Binding-site contacts:
Ligand atom C10 contacts residue LEU49 of chain 1.B at 3.9 Å (hydrophobic).
Ligand atom C06 contacts residue LEU87 of chain 1.B at 4.1 Å (hydrophobic).
Ligand atom C19 contacts residue HIS227 of chain 1.B at 4.0 Å.
Ligand atom C19 contacts residue ILE127 of chain 1.B at 4.1 Å (hydrophobic).
Ligand atom C12 contacts residue LEU90 of chain 1.B at 4.2 Å (hydrophobic).
Ligand atom C14 contacts residue LEU94 of chain 1.B at 4.2 Å (hydrophobic).
Ligand atom O01 contacts residue MET231 of chain 1.B at 4.3 Å.
Ligand atom C09 contacts residue GLU56 of chain 1.B at 4.3 Å.
Ligand atom C11 contacts residue LEU52 of chain 1.B at 3.6 Å (hydrophobic).
Ligand atom C09 contacts residue LEU49 of chain 1.B at 4.3 Å (hydrophobic).
Ligand atom C02 contacts residue GLY224 of chain 1.B at 4.3 Å.
Ligand atom C19 contacts residue MET124 of chain 1.B at 3.4 Å (hydrophobic).
Ligand atom C12 contacts residue ARG97 of chain 1.B at 3.1 Å.
Ligand atom C19 contacts residue GLY224 of chain 1.B at 4.3 Å.
Ligand atom O13 contacts residue GLU56 of chain 1.B at 2.3 Å (salt-bridge).
Ligand atom C04 contacts residue LEU228 of chain 1.B at 3.5 Å (hydrophobic).
Ligand atom C16 contacts residue LEU87 of chain 1.B at 4.2 Å (hydrophobic).
Ligand atom O13 contacts residue LEU90 of chain 1.B at 3.6 Å.
Ligand atom C10 contacts residue ALA53 of chain 1.B at 4.0 Å (hydrophobic).
Ligand atom C15 contacts residue LEU94 of chain 1.B at 3.8 Å (hydrophobic).
Ligand atom O13 contacts residue ARG97 of chain 1.B at 3.1 Å (salt-bridge).
Ligand atom C16 contacts residue MET91 of chain 1.B at 4.3 Å (hydrophobic).
Ligand atom C14 contacts residue GLU56 of chain 1.B at 4.1 Å.
Ligand atom C09 contacts residue PHE107 of chain 1.B at 4.3 Å (hydrophobic).
Ligand atom C08 contacts residue ALA53 of chain 1.B at 3.9 Å (hydrophobic).
Ligand atom C10 contacts residue GLU56 of chain 1.B at 3.5 Å.
Ligand atom C15 contacts residue LEU90 of chain 1.B at 4.0 Å (hydrophobic).
Ligand atom O01 contacts residue HIS227 of chain 1.B at 3.8 Å.
Ligand atom C12 contacts residue LEU94 of chain 1.B at 4.0 Å (hydrophobic).
Ligand atom C12 contacts residue GLU56 of chain 1.B at 3.2 Å.
Ligand atom C05 contacts residue LEU87 of chain 1.B at 4.0 Å (hydrophobic).
Ligand atom C09 contacts residue ALA53 of chain 1.B at 4.2 Å (hydrophobic).
Ligand atom C11 contacts residue ARG97 of chain 1.B at 3.2 Å.
Ligand atom C11 contacts residue PHE107 of chain 1.B at 3.8 Å (hydrophobic).
Ligand atom C08 contacts residue LEU49 of chain 1.B at 3.9 Å (hydrophobic).
Ligand atom C10 contacts residue PHE107 of chain 1.B at 4.3 Å (hydrophobic).
Ligand atom C10 contacts residue LEU52 of chain 1.B at 3.8 Å (hydrophobic).
Ligand atom O01 contacts residue LEU228 of chain 1.B at 3.7 Å.
Ligand atom O01 contacts residue GLY224 of chain 1.B at 3.4 Å (h-bond).
Ligand atom C11 contacts residue GLU56 of chain 1.B at 3.1 Å.

Sequence of chain 1.B:
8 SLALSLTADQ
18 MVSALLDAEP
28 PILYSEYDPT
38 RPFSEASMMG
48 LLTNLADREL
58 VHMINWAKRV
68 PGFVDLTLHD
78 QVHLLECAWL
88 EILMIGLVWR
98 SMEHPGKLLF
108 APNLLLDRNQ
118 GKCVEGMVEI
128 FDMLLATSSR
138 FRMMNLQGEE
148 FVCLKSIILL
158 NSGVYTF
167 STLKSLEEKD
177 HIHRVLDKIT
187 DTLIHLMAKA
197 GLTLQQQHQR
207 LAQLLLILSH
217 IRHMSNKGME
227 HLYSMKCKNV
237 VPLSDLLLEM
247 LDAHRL

The protein below binds the small molecule below.
Small molecule (SMILES): Cc1cc(-c2ccc3c(c2)CC[C@@H]3O)cc(C)c1O